Binding-site contacts:
Ligand atom C1 contacts residue ARG568 of chain 1.B at 4.3 Å.
Ligand atom C5 contacts residue LYS569 of chain 1.B at 4.2 Å.
Ligand atom O42 contacts residue ARG266 of chain 1.B at 3.3 Å (salt-bridge).
Ligand atom O11 contacts residue ARG568 of chain 1.B at 3.7 Å.
Ligand atom C2 contacts residue ARG270 of chain 1.B at 4.2 Å.
Ligand atom P5 contacts residue ARG510 of chain 1.B at 4.2 Å.
Ligand atom P5 contacts residue LYS507 of chain 1.B at 3.8 Å.
Ligand atom O53 contacts residue LYS507 of chain 1.B at 3.3 Å.
Ligand atom O6 contacts residue LYS569 of chain 1.B at 4.3 Å.
Ligand atom O12 contacts residue ARG503 of chain 1.B at 3.8 Å.
Ligand atom C2 contacts residue ARG568 of chain 1.B at 4.4 Å.
Ligand atom O52 contacts residue LYS507 of chain 1.B at 3.5 Å.
Ligand atom C6 contacts residue LYS569 of chain 1.B at 4.1 Å.
Ligand atom O3 contacts residue LYS569 of chain 1.B at 4.0 Å.
Ligand atom O51 contacts residue LYS507 of chain 1.B at 4.1 Å.
Ligand atom O2 contacts residue ARG568 of chain 1.B at 4.3 Å.
Ligand atom O52 contacts residue ARG266 of chain 1.B at 3.9 Å.
Ligand atom C3 contacts residue ARG568 of chain 1.B at 3.9 Å.
Ligand atom O4 contacts residue ARG270 of chain 1.B at 4.0 Å.
Ligand atom P1 contacts residue ARG568 of chain 1.B at 4.4 Å.
Ligand atom O3 contacts residue ARG568 of chain 1.B at 2.5 Å (salt-bridge).
Ligand atom O43 contacts residue LEU269 of chain 1.B at 4.1 Å.
Ligand atom O6 contacts residue TYR567 of chain 1.B at 4.3 Å.
Ligand atom O51 contacts residue LYS569 of chain 1.B at 3.8 Å.
Ligand atom O5 contacts residue LYS569 of chain 1.B at 3.6 Å.
Ligand atom O41 contacts residue THR267 of chain 1.B at 3.6 Å (h-bond).
Ligand atom P4 contacts residue LEU269 of chain 1.B at 4.5 Å.
Ligand atom O51 contacts residue TYR567 of chain 1.B at 3.5 Å (h-bond).
Ligand atom P4 contacts residue THR268 of chain 1.B at 4.3 Å.
Ligand atom O41 contacts residue LEU269 of chain 1.B at 3.9 Å.
Ligand atom O41 contacts residue THR268 of chain 1.B at 4.0 Å.
Ligand atom O51 contacts residue ARG510 of chain 1.B at 3.2 Å (salt-bridge).
Ligand atom C6 contacts residue ARG568 of chain 1.B at 4.2 Å.
Ligand atom O1 contacts residue ARG568 of chain 1.B at 3.8 Å.
Ligand atom O52 contacts residue ARG510 of chain 1.B at 4.0 Å.
Ligand atom O43 contacts residue THR268 of chain 1.B at 3.1 Å (h-bond).
Ligand atom C4 contacts residue LYS569 of chain 1.B at 4.4 Å.
Ligand atom O53 contacts residue TYR567 of chain 1.B at 4.5 Å.

A protein and the small-molecule ligand that binds it are described below.
Small molecule (SMILES): O=P(O)(O)O[C@@H]1[C@H](O)[C@H](O)[C@@H](OP(=O)(O)O)[C@H](OP(=O)(O)O)[C@H]1O

Sequence of chain 1.B:
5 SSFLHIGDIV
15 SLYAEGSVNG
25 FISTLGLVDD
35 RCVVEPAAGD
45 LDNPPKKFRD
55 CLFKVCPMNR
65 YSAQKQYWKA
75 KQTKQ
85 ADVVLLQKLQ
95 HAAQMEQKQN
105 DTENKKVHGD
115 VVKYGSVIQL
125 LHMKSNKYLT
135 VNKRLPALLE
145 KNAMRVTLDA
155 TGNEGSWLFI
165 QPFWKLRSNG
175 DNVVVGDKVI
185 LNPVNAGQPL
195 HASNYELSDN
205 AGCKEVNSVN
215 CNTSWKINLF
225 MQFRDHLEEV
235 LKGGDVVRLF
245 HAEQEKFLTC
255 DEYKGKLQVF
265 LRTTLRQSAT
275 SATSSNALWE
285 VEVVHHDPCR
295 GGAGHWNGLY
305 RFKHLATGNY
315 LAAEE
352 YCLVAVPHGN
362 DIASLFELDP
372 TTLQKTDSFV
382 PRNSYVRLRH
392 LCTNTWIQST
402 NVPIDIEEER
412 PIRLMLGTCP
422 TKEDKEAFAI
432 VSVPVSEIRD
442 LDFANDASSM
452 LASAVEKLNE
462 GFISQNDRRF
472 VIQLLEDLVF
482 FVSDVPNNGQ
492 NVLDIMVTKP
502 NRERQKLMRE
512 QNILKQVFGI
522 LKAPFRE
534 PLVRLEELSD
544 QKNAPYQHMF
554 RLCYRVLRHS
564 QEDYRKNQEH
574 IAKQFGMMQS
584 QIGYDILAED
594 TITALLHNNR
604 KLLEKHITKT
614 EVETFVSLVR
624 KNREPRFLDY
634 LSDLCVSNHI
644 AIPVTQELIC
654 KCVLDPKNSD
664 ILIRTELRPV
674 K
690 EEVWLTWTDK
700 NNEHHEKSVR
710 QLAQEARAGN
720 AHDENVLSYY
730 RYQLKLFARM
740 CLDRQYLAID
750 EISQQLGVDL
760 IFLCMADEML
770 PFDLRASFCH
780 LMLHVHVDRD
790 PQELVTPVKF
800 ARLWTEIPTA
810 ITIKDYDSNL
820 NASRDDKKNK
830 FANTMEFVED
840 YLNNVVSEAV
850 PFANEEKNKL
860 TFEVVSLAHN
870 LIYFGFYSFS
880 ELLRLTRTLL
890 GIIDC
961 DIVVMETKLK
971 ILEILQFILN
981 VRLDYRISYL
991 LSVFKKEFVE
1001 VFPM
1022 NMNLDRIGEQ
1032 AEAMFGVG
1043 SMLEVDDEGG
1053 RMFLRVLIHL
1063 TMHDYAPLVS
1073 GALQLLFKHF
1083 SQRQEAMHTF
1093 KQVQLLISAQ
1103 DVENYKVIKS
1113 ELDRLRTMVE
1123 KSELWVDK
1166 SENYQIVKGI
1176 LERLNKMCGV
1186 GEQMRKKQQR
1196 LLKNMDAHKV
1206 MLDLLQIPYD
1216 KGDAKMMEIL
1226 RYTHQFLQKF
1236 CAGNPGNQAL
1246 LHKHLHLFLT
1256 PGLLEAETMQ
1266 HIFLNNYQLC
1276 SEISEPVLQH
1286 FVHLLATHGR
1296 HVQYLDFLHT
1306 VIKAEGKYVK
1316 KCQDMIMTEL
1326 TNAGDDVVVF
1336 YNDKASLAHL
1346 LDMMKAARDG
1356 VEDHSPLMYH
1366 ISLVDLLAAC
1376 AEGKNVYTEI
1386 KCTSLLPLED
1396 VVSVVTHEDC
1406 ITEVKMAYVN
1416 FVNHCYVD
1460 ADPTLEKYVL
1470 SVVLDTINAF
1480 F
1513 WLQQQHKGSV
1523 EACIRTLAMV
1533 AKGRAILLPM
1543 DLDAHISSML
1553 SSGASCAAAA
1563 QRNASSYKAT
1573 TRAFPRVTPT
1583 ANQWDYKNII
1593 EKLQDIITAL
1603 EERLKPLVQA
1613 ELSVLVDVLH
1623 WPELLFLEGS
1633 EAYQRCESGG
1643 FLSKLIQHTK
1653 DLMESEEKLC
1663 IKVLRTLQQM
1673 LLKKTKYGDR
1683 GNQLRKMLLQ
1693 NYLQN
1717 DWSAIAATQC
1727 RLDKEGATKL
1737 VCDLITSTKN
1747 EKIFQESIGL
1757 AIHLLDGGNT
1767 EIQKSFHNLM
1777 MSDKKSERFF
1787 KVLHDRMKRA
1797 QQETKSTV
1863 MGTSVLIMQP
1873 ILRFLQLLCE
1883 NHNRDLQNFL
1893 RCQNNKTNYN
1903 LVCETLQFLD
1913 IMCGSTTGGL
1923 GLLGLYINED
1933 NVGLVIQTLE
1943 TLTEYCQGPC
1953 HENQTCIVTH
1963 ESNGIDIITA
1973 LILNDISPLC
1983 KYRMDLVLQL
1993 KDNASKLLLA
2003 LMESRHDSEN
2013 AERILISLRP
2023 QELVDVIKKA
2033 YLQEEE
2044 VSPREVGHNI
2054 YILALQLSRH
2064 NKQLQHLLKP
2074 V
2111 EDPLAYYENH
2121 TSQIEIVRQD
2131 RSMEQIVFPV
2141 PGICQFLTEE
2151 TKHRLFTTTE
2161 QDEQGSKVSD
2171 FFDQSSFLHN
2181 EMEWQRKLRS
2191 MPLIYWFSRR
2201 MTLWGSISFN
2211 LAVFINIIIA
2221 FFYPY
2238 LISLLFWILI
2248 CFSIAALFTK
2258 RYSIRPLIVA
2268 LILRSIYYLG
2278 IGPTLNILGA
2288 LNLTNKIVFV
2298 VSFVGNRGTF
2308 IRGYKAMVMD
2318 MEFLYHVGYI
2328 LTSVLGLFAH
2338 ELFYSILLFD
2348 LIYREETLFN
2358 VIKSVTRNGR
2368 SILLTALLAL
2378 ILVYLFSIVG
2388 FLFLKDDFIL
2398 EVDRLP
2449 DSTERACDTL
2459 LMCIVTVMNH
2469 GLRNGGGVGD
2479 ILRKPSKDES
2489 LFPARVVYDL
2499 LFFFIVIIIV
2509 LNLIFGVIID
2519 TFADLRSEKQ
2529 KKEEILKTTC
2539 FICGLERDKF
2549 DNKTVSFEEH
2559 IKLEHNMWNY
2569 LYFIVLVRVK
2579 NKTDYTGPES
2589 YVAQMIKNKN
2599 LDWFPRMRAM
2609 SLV